Binding-site contacts:
Ligand atom C19 contacts residue GLY20 of chain 1.A at 3.7 Å.
Ligand atom N4 contacts residue PHE88 of chain 1.A at 3.6 Å.
Ligand atom C1 contacts residue PHE153 of chain 1.A at 3.5 Å (hydrophobic).
Ligand atom C14 contacts residue GLY92 of chain 1.A at 3.6 Å.
Ligand atom C11 contacts residue LEU141 of chain 1.A at 3.7 Å (hydrophobic).
Ligand atom N3 contacts residue GLU87 of chain 1.A at 2.9 Å (salt-bridge).
Ligand atom C14 contacts residue TYR24 of chain 1.A at 3.5 Å (hydrophobic).
Ligand atom N5 contacts residue GLY20 of chain 1.A at 3.5 Å.
Ligand atom C3 contacts residue TYR24 of chain 1.A at 3.6 Å (hydrophobic).
Ligand atom O1 contacts residue LEU19 of chain 1.A at 3.8 Å.
Ligand atom C1 contacts residue ILE86 of chain 1.A at 3.5 Å (hydrophobic).
Ligand atom C9 contacts residue MET89 of chain 1.A at 3.4 Å (hydrophobic).
Ligand atom C16 contacts residue GLY20 of chain 1.A at 3.4 Å.
Ligand atom C12 contacts residue LEU141 of chain 1.A at 3.4 Å (hydrophobic).
Ligand atom C15 contacts residue ASN93 of chain 1.A at 3.6 Å.
Ligand atom C11 contacts residue LEU19 of chain 1.A at 3.6 Å (hydrophobic).
Ligand atom C2 contacts residue ALA151 of chain 1.A at 3.5 Å (hydrophobic).
Ligand atom C15 contacts residue GLY20 of chain 1.A at 3.8 Å.
Ligand atom O1 contacts residue GLY20 of chain 1.A at 3.0 Å (h-bond).
Ligand atom C21 contacts residue GLY92 of chain 1.A at 3.7 Å.
Ligand atom N2 contacts residue ALA151 of chain 1.A at 3.7 Å.
Ligand atom N4 contacts residue MET89 of chain 1.A at 2.9 Å (h-bond).
Ligand atom C7 contacts residue ILE86 of chain 1.A at 3.0 Å (hydrophobic).
Ligand atom N1 contacts residue ALA151 of chain 1.A at 3.8 Å.
Ligand atom C16 contacts residue GLY92 of chain 1.A at 3.7 Å.
Ligand atom C20 contacts residue PHE88 of chain 1.A at 3.7 Å (hydrophobic).
Ligand atom C17 contacts residue GLY20 of chain 1.A at 3.5 Å.
Ligand atom C10 contacts residue LEU19 of chain 1.A at 3.8 Å (hydrophobic).
Ligand atom C7 contacts residue LEU141 of chain 1.A at 3.8 Å (hydrophobic).
Ligand atom C6 contacts residue LEU141 of chain 1.A at 3.4 Å (hydrophobic).
Ligand atom C21 contacts residue THR90 of chain 1.A at 3.4 Å.
Ligand atom N2 contacts residue PHE153 of chain 1.A at 3.2 Å.
Ligand atom C2 contacts residue ASP152 of chain 1.A at 3.8 Å.
Ligand atom N1 contacts residue PHE153 of chain 1.A at 3.6 Å.
Ligand atom C7 contacts residue GLU87 of chain 1.A at 3.8 Å.
Ligand atom N3 contacts residue ALA40 of chain 1.A at 3.5 Å.
Ligand atom C3 contacts residue PHE153 of chain 1.A at 3.6 Å (hydrophobic).
Ligand atom C1 contacts residue ASP152 of chain 1.A at 3.4 Å.
Ligand atom C15 contacts residue GLY92 of chain 1.A at 3.5 Å.
Ligand atom C4 contacts residue TYR24 of chain 1.A at 3.7 Å (hydrophobic).

A protein and the small-molecule ligand that binds it are described below.
Small molecule (SMILES): CCn1nccc1-c1c[nH]c2ncc(-c3ccc(N)c(C(=O)N(C)C)c3)cc12

Sequence of chain 1.A:
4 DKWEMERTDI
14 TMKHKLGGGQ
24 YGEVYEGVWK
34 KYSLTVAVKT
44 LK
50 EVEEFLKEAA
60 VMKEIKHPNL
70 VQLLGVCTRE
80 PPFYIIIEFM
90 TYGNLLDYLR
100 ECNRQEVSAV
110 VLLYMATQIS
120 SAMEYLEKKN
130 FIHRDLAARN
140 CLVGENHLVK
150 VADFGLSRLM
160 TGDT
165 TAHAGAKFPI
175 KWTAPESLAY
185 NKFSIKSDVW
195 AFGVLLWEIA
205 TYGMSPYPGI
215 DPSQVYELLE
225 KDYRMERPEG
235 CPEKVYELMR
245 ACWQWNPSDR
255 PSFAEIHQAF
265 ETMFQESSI